Binding-site contacts:
Ligand atom CG contacts residue ILE189 of chain 3.A at 4.0 Å (hydrophobic).
Ligand atom CA contacts residue GLU137 of chain 3.A at 3.9 Å.
Ligand atom O contacts residue SER323 of chain 3.A at 3.2 Å (h-bond).
Ligand atom CB contacts residue PHE485 of chain 3.A at 3.3 Å (hydrophobic).
Ligand atom O contacts residue GLY477 of chain 3.A at 3.1 Å (h-bond).
Ligand atom OXT contacts residue PHE185 of chain 3.A at 3.8 Å.
Ligand atom N contacts residue PHE185 of chain 3.A at 3.9 Å.
Ligand atom CG contacts residue PHE485 of chain 3.A at 3.9 Å (hydrophobic).
Ligand atom OXT contacts residue SER323 of chain 3.A at 2.8 Å (h-bond).
Ligand atom C contacts residue GLY477 of chain 3.A at 3.4 Å.
Ligand atom C contacts residue SER323 of chain 3.A at 3.4 Å.
Ligand atom O contacts residue THR476 of chain 3.A at 3.8 Å.
Ligand atom CA contacts residue GLY477 of chain 3.A at 4.5 Å.
Ligand atom OXT contacts residue GLY477 of chain 3.A at 3.4 Å (h-bond).
Ligand atom C contacts residue THR476 of chain 3.A at 4.4 Å.
Ligand atom O contacts residue ALA478 of chain 3.A at 3.2 Å (h-bond).
Ligand atom CD contacts residue ILE189 of chain 3.A at 3.9 Å (hydrophobic).
Ligand atom N contacts residue GLU137 of chain 3.A at 2.9 Å (salt-bridge).
Ligand atom OXT contacts residue LYS321 of chain 3.A at 4.2 Å.
Ligand atom CD contacts residue GLU137 of chain 3.A at 3.4 Å.
Ligand atom C contacts residue PHE485 of chain 3.A at 4.4 Å (hydrophobic).
Ligand atom OXT contacts residue THR476 of chain 3.A at 4.4 Å.
Ligand atom CD contacts residue PHE185 of chain 3.A at 3.7 Å (hydrophobic).
Ligand atom O contacts residue PHE485 of chain 3.A at 3.8 Å.
Ligand atom CA contacts residue ALA478 of chain 3.A at 3.9 Å (hydrophobic).
Ligand atom CG contacts residue GLU137 of chain 3.A at 3.7 Å.
Ligand atom C contacts residue ALA478 of chain 3.A at 3.7 Å (hydrophobic).

Sequence of chain 3.A:
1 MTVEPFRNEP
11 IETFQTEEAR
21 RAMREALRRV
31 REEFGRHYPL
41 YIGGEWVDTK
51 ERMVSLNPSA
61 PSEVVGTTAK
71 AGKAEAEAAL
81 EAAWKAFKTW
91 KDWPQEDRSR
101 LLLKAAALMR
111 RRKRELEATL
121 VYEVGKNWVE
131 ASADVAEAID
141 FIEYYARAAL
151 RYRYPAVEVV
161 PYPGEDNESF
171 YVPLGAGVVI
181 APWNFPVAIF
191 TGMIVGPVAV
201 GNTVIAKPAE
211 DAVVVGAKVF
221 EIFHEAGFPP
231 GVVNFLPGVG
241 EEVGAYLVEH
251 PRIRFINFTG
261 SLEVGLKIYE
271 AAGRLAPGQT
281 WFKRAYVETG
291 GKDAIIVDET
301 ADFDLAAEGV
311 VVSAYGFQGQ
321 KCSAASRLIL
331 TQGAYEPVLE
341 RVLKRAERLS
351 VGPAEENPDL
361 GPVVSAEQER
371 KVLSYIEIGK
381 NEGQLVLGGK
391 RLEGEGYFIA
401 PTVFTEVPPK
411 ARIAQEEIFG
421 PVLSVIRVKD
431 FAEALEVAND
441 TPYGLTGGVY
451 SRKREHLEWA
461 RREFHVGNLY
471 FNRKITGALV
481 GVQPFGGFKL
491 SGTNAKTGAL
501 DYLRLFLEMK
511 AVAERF

The small molecule below binds the protein below.
Small molecule (SMILES): O=C(O)[C@H]1CCCN1